Binding-site contacts:
Ligand atom O5 contacts residue ASN1131 of chain 1.C at 2.3 Å (h-bond).
Ligand atom C2 contacts residue ASN1131 of chain 1.C at 2.7 Å.
Ligand atom C1 contacts residue ASN1131 of chain 1.C at 1.5 Å.
Ligand atom O6 contacts residue ASN1131 of chain 1.C at 4.4 Å.
Ligand atom C4 contacts residue ASN1131 of chain 1.C at 4.3 Å.
Ligand atom C5 contacts residue ASN1131 of chain 1.C at 3.5 Å.
Ligand atom C3 contacts residue ASN1131 of chain 1.C at 4.0 Å.
Ligand atom C7 contacts residue ASN1131 of chain 1.C at 4.5 Å.
Ligand atom N2 contacts residue ASN1131 of chain 1.C at 3.2 Å (h-bond).

Sequence of chain 1.C:
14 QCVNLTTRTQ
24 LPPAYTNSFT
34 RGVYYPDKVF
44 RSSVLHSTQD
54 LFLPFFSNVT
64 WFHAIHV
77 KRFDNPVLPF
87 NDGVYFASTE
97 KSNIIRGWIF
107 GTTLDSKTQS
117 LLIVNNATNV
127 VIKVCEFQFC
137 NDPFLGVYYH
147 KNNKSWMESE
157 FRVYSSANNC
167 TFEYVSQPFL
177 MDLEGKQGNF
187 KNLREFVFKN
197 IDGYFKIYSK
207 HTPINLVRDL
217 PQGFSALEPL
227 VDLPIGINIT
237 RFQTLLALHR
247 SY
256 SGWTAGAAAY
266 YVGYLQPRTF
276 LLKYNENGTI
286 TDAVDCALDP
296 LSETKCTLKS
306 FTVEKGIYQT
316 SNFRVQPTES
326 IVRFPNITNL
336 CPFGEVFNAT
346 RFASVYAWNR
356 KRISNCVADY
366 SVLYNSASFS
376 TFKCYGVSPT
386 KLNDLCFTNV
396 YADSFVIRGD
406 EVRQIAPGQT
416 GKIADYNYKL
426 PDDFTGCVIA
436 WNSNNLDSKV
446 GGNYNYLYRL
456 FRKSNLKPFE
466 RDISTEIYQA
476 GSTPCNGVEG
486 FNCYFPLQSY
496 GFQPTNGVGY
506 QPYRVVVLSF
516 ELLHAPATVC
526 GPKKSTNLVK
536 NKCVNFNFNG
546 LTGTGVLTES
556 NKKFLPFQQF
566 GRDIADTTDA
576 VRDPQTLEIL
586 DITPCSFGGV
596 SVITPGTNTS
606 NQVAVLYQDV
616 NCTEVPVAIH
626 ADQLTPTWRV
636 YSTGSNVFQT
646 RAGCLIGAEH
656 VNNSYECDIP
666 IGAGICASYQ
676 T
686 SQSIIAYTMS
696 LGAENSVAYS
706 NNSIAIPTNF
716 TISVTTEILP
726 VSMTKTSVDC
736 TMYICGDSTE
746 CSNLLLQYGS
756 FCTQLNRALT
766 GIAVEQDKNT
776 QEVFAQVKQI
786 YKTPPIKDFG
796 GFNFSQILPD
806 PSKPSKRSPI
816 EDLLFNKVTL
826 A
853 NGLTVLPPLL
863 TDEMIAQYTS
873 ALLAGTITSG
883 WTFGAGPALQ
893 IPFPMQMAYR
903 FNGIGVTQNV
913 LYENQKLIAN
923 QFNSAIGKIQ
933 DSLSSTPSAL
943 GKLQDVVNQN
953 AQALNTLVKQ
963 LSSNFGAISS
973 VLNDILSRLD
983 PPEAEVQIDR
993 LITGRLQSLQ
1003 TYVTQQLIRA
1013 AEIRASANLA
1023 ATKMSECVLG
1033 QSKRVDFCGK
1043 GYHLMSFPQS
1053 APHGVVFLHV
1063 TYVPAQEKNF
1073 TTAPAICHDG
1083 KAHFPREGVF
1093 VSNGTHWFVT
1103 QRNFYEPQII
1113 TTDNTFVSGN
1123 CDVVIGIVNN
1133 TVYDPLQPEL

The protein below binds the small molecule below.
Small molecule (SMILES): CC(=O)N[C@@H]1[C@@H](O)[C@H](O)[C@@H](CO)O[C@H]1O